Binding-site contacts:
Ligand atom C7 contacts residue ASN38 of chain 1.C at 4.0 Å.
Ligand atom C2 contacts residue ASN38 of chain 1.C at 2.5 Å.
Ligand atom C8 contacts residue THR318 of chain 1.C at 3.7 Å.
Ligand atom N2 contacts residue THR318 of chain 1.C at 3.6 Å.
Ligand atom O7 contacts residue THR40 of chain 1.C at 4.0 Å.
Ligand atom C8 contacts residue LEU52 of chain 1.D at 3.5 Å (hydrophobic).
Ligand atom O5 contacts residue ASN38 of chain 1.C at 2.5 Å (h-bond).
Ligand atom N2 contacts residue ASN38 of chain 1.C at 2.7 Å (h-bond).
Ligand atom C7 contacts residue THR318 of chain 1.C at 4.2 Å.
Ligand atom C1 contacts residue ASN38 of chain 1.C at 1.4 Å.
Ligand atom C3 contacts residue ASN38 of chain 1.C at 3.9 Å.
Ligand atom C4 contacts residue ASN38 of chain 1.C at 4.4 Å.
Ligand atom C5 contacts residue ASN38 of chain 1.C at 3.7 Å.

Sequence of chain 1.D:
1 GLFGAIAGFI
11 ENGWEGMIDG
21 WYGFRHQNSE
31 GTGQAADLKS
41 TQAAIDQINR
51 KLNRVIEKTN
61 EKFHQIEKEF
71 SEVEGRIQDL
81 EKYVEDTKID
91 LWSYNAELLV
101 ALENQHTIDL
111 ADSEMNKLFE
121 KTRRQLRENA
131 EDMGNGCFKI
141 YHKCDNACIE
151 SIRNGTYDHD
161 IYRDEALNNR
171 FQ

Sequence of chain 1.C:
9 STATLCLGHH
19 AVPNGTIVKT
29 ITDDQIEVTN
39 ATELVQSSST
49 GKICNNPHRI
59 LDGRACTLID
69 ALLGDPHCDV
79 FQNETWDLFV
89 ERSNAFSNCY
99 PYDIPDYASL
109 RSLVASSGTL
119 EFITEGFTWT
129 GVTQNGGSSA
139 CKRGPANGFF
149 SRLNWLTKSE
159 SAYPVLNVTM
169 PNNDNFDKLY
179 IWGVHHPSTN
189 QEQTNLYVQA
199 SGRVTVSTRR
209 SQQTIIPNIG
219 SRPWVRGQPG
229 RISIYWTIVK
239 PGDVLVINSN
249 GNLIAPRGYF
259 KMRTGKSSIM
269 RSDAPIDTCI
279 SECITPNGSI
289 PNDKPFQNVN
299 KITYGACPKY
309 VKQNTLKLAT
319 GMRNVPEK

The small molecule below binds the protein below.
Small molecule (SMILES): CC(=O)N[C@@H]1[C@@H](O)[C@H](O)[C@@H](CO)O[C@H]1O